The protein below binds the small molecule below.
Small molecule (SMILES): CC(C)C[C@H](NC(=O)[C@H](CC(C)C)NC(=O)[C@H](Cc1ccccc1)NC(=O)[C@@H](NC(=O)[C@H](CCCN=C(N)N)NC(=O)[C@@H]1CCCN1C(=O)[C@H](CCC(N)=O)NC(=O)[C@H](CC(C)C)NC(=O)[C@@H](N)Cc1ccc(O)cc1)[C@@H](C)O)C(=O)O

Sequence of chain 1.A:
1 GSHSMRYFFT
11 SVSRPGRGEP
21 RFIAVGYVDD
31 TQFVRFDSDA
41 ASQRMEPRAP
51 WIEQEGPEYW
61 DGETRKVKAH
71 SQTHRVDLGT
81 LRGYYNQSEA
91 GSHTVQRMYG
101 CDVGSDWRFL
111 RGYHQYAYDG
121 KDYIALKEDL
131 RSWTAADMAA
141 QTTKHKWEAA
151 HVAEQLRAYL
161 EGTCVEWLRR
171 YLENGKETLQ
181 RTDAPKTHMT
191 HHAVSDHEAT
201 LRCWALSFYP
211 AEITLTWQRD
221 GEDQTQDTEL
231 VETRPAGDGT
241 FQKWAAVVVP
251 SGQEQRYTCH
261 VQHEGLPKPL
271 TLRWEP

Binding-site contacts:
Ligand atom CD2 contacts residue TRP167 of chain 1.A at 3.2 Å (hydrophobic).
Ligand atom O contacts residue EDO1 of chain 1.D at 3.5 Å (h-bond).
Ligand atom CE1 contacts residue THR163 of chain 1.A at 3.4 Å.
Ligand atom CE1 contacts residue LYS66 of chain 1.A at 3.5 Å.
Ligand atom CD1 contacts residue THR163 of chain 1.A at 3.4 Å.
Ligand atom O contacts residue TYR159 of chain 1.A at 2.7 Å (h-bond).
Ligand atom N contacts residue ASP77 of chain 1.A at 2.9 Å (salt-bridge).
Ligand atom N contacts residue TYR7 of chain 1.A at 2.7 Å (h-bond).
Ligand atom NE2 contacts residue EDO1 of chain 1.D at 3.3 Å (h-bond).
Ligand atom N contacts residue EDO1 of chain 1.K at 2.8 Å (h-bond).
Ligand atom N contacts residue LYS66 of chain 1.A at 3.5 Å (salt-bridge).
Ligand atom CZ contacts residue LYS66 of chain 1.A at 3.5 Å.
Ligand atom N contacts residue TYR99 of chain 1.A at 3.0 Å (h-bond).
Ligand atom O contacts residue EDO1 of chain 1.D at 3.5 Å.
Ligand atom N contacts residue EDO1 of chain 1.D at 3.1 Å (h-bond).
Ligand atom O contacts residue LYS146 of chain 1.A at 3.5 Å (salt-bridge).
Ligand atom CG contacts residue TYR99 of chain 1.A at 3.4 Å (hydrophobic).
Ligand atom CZ contacts residue GLN155 of chain 1.A at 3.4 Å.
Ligand atom CB contacts residue TRP167 of chain 1.A at 3.3 Å (hydrophobic).
Ligand atom N contacts residue GLU63 of chain 1.A at 2.8 Å (salt-bridge).
Ligand atom C contacts residue LYS146 of chain 1.A at 3.5 Å.
Ligand atom CA contacts residue TYR171 of chain 1.A at 3.5 Å (hydrophobic).
Ligand atom CE1 contacts residue GLN155 of chain 1.A at 3.4 Å.
Ligand atom CA contacts residue TYR159 of chain 1.A at 3.5 Å (hydrophobic).
Ligand atom NE contacts residue GLN155 of chain 1.A at 2.7 Å (h-bond).
Ligand atom NH2 contacts residue GLN155 of chain 1.A at 3.2 Å (h-bond).
Ligand atom O contacts residue HIS70 of chain 1.A at 3.2 Å.
Ligand atom CD2 contacts residue TYR7 of chain 1.A at 3.5 Å (hydrophobic).
Ligand atom O contacts residue THR73 of chain 1.A at 3.4 Å.
Ligand atom CA contacts residue GLU63 of chain 1.A at 3.5 Å.
Ligand atom CD2 contacts residue GLU63 of chain 1.A at 3.5 Å.
Ligand atom O contacts residue TYR84 of chain 1.A at 2.8 Å (h-bond).
Ligand atom O contacts residue LYS66 of chain 1.A at 2.8 Å (salt-bridge).
Ligand atom O contacts residue TRP147 of chain 1.A at 3.0 Å (h-bond).
Ligand atom N contacts residue TYR171 of chain 1.A at 2.8 Å (h-bond).
Ligand atom CE2 contacts residue LEU156 of chain 1.A at 3.5 Å (hydrophobic).
Ligand atom O contacts residue THR143 of chain 1.A at 2.6 Å (h-bond).
Ligand atom OXT contacts residue LYS146 of chain 1.A at 2.9 Å (salt-bridge).
Ligand atom CD2 contacts residue TYR99 of chain 1.A at 3.2 Å (hydrophobic).
Ligand atom OXT contacts residue THR80 of chain 1.A at 3.4 Å.